Sequence of chain 1.H:
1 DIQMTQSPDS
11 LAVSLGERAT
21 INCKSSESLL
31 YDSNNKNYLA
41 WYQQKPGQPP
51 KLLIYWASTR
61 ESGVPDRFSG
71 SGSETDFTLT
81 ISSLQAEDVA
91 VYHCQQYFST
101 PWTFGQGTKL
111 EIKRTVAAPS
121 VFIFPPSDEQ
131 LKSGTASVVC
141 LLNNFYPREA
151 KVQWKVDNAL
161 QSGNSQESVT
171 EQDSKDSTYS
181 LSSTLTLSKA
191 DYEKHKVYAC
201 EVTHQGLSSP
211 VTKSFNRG

A small-molecule ligand and the protein it binds are described below.
Small molecule (SMILES): CC(C)C[C@@H](C=O)NC(=O)[C@H](CCCN=C(N)N)NC(=O)[C@H](CO)NC(=O)[C@H](CCCCN)NC(=O)[C@H](C)NC(=O)[C@H](COP(=O)(O)O)NC(=O)[C@H](CO)NC(=O)[C@@H]1CCCN1C(=O)[C@@H](N)CO

Sequence of chain 1.G:
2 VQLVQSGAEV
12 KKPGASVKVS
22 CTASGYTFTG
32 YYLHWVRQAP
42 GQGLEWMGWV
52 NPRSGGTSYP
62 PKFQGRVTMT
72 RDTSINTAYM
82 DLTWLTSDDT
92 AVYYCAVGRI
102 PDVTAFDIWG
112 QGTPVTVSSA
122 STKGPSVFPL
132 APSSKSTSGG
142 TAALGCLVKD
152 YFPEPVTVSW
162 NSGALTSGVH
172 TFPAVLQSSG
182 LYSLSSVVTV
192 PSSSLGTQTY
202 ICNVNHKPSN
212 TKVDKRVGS

Binding-site contacts:
Ligand atom O contacts residue TYR32 of chain 1.G at 3.3 Å.
Ligand atom CB contacts residue GLY99 of chain 1.G at 3.1 Å.
Ligand atom CD contacts residue TYR33 of chain 1.G at 3.4 Å (hydrophobic).
Ligand atom CB contacts residue PHE98 of chain 1.H at 3.5 Å (hydrophobic).
Ligand atom N contacts residue THR105 of chain 1.G at 2.9 Å (h-bond).
Ligand atom CA contacts residue TYR33 of chain 1.G at 3.5 Å (hydrophobic).
Ligand atom C contacts residue PHE98 of chain 1.H at 3.5 Å (hydrophobic).
Ligand atom O contacts residue GLY99 of chain 1.G at 3.5 Å (h-bond).
Ligand atom CG contacts residue TYR31 of chain 1.H at 3.7 Å (hydrophobic).
Ligand atom CD2 contacts residue ASN52 of chain 1.G at 3.3 Å.
Ligand atom CB contacts residue THR105 of chain 1.G at 3.3 Å.
Ligand atom OG contacts residue ILE101 of chain 1.G at 2.7 Å (h-bond).
Ligand atom CB contacts residue ILE101 of chain 1.G at 3.4 Å (hydrophobic).
Ligand atom OG contacts residue THR100 of chain 1.H at 3.4 Å (h-bond).
Ligand atom O contacts residue HIS35 of chain 1.G at 2.7 Å (h-bond).
Ligand atom C contacts residue TYR33 of chain 1.G at 3.3 Å (hydrophobic).
Ligand atom CD1 contacts residue THR30 of chain 1.G at 3.1 Å.
Ligand atom CA contacts residue THR105 of chain 1.G at 3.2 Å.
Ligand atom O contacts residue PHE98 of chain 1.H at 3.7 Å.
Ligand atom C contacts residue GLY99 of chain 1.G at 3.3 Å.
Ligand atom CG contacts residue TYR38 of chain 1.H at 3.4 Å (hydrophobic).
Ligand atom CD1 contacts residue ASN52 of chain 1.G at 3.5 Å.
Ligand atom CZ contacts residue PRO102 of chain 1.G at 3.6 Å (hydrophobic).
Ligand atom CA contacts residue GLY99 of chain 1.G at 3.3 Å.
Ligand atom CA contacts residue PHE98 of chain 1.H at 3.1 Å (hydrophobic).
Ligand atom OG contacts residue SER99 of chain 1.H at 3.5 Å.
Ligand atom CD contacts residue TYR31 of chain 1.H at 3.5 Å (hydrophobic).
Ligand atom CD1 contacts residue ARG54 of chain 1.G at 3.5 Å.
Ligand atom CB contacts residue ASP103 of chain 1.G at 3.7 Å.
Ligand atom CD2 contacts residue TYR33 of chain 1.G at 3.5 Å (hydrophobic).
Ligand atom CB contacts residue VAL104 of chain 1.G at 3.5 Å (hydrophobic).
Ligand atom N contacts residue GLY31 of chain 1.G at 3.1 Å (h-bond).
Ligand atom C contacts residue THR105 of chain 1.G at 3.5 Å.
Ligand atom NE contacts residue PRO102 of chain 1.G at 3.6 Å.
Ligand atom CB contacts residue TYR31 of chain 1.H at 3.7 Å (hydrophobic).
Ligand atom CG contacts residue TRP50 of chain 1.G at 3.6 Å (hydrophobic).
Ligand atom O contacts residue TYR33 of chain 1.G at 2.9 Å (h-bond).
Ligand atom O contacts residue TYR33 of chain 1.G at 3.4 Å.
Ligand atom N contacts residue PHE98 of chain 1.H at 2.9 Å (h-bond).
Ligand atom CA contacts residue GLY31 of chain 1.G at 3.7 Å.